This small molecule binds to this protein.
Small molecule (SMILES): CN1C=CC=C/C1=C/NO

Binding-site contacts:
Ligand atom C4 contacts residue TYR123 of chain 1.A at 4.2 Å (hydrophobic).
Ligand atom C2 contacts residue ARG295 of chain 1.A at 3.5 Å.
Ligand atom C7 contacts residue TYR123 of chain 1.A at 3.2 Å (hydrophobic).
Ligand atom C6 contacts residue TRP285 of chain 1.A at 3.5 Å (hydrophobic).
Ligand atom O1 contacts residue TYR71 of chain 1.A at 3.5 Å.
Ligand atom O1 contacts residue GLU284 of chain 1.A at 3.6 Å.
Ligand atom N1 contacts residue TRP285 of chain 1.A at 3.5 Å.
Ligand atom C3 contacts residue LEU288 of chain 1.A at 4.5 Å (hydrophobic).
Ligand atom C1 contacts residue TYR123 of chain 1.A at 3.5 Å (hydrophobic).
Ligand atom N2 contacts residue TYR123 of chain 1.A at 4.3 Å.
Ligand atom C2 contacts residue TYR123 of chain 1.A at 4.1 Å (hydrophobic).
Ligand atom C3 contacts residue TYR123 of chain 1.A at 4.2 Å (hydrophobic).
Ligand atom C7 contacts residue TRP285 of chain 1.A at 3.5 Å (hydrophobic).
Ligand atom N1 contacts residue TYR123 of chain 1.A at 3.4 Å (h-bond).
Ligand atom C6 contacts residue TYR123 of chain 1.A at 3.9 Å (hydrophobic).
Ligand atom O1 contacts residue TRP285 of chain 1.A at 3.1 Å.
Ligand atom C6 contacts residue TYR71 of chain 1.A at 3.6 Å (hydrophobic).
Ligand atom C7 contacts residue TYR71 of chain 1.A at 3.6 Å (hydrophobic).
Ligand atom C5 contacts residue TYR123 of chain 1.A at 3.8 Å (hydrophobic).
Ligand atom N2 contacts residue TRP285 of chain 1.A at 3.8 Å.
Ligand atom C5 contacts residue TRP285 of chain 1.A at 3.5 Å (hydrophobic).
Ligand atom C4 contacts residue ARG295 of chain 1.A at 4.2 Å.
Ligand atom C3 contacts residue PHE296 of chain 1.A at 3.7 Å (hydrophobic).
Ligand atom C4 contacts residue TRP285 of chain 1.A at 3.6 Å (hydrophobic).
Ligand atom N2 contacts residue GLU284 of chain 1.A at 2.9 Å (salt-bridge).
Ligand atom C6 contacts residue GLU284 of chain 1.A at 4.1 Å.
Ligand atom C1 contacts residue TRP285 of chain 1.A at 3.5 Å (hydrophobic).
Ligand atom C2 contacts residue PHE296 of chain 1.A at 3.7 Å (hydrophobic).
Ligand atom N2 contacts residue TYR71 of chain 1.A at 3.7 Å.
Ligand atom C3 contacts residue TRP285 of chain 1.A at 3.5 Å (hydrophobic).
Ligand atom C3 contacts residue ARG295 of chain 1.A at 3.1 Å.
Ligand atom C2 contacts residue TRP285 of chain 1.A at 3.8 Å (hydrophobic).

Sequence of chain 1.A:
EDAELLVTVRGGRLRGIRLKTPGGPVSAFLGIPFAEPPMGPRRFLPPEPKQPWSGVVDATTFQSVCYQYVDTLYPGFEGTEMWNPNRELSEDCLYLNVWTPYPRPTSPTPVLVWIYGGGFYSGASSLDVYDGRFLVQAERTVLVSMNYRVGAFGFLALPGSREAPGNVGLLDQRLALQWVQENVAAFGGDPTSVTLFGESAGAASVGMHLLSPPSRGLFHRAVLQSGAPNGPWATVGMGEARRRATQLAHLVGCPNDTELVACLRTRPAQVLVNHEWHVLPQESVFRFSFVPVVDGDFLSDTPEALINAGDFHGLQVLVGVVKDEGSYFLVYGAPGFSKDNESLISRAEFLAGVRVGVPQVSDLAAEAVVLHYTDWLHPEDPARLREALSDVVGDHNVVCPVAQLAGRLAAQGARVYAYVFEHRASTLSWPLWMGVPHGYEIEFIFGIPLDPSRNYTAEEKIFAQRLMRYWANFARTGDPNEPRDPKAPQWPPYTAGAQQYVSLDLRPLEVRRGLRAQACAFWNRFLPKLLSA